Sequence of chain 1.A:
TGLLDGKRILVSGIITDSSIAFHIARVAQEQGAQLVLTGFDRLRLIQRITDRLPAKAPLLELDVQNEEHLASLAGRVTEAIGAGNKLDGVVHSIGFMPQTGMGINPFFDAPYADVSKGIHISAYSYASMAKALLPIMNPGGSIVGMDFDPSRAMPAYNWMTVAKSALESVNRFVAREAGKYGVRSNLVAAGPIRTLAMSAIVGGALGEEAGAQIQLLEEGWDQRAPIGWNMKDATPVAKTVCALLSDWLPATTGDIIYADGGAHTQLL

This small molecule binds to this protein.
Small molecule (SMILES): Cc1ccn([C@@H](C)c2nnc(Nc3ccn(Cc4c(F)cccc4Cl)n3)s2)n1

Binding-site contacts:
Ligand atom C26 contacts residue NAD1 of chain 1.E at 3.6 Å.
Ligand atom F8 contacts residue LEU207 of chain 1.A at 3.9 Å.
Ligand atom N20 contacts residue PHE97 of chain 1.A at 3.3 Å.
Ligand atom C25 contacts residue NAD1 of chain 1.E at 3.6 Å.
Ligand atom N19 contacts residue MET161 of chain 1.A at 3.5 Å.
Ligand atom N15 contacts residue MET98 of chain 1.A at 2.5 Å (h-bond).
Ligand atom C28 contacts residue PHE149 of chain 1.A at 3.7 Å (hydrophobic).
Ligand atom C2 contacts residue MET103 of chain 1.A at 3.9 Å (hydrophobic).
Ligand atom C21 contacts residue NAD1 of chain 1.E at 3.9 Å.
Ligand atom C3 contacts residue ILE202 of chain 1.A at 3.6 Å (hydrophobic).
Ligand atom N24 contacts residue NAD1 of chain 1.E at 3.3 Å (h-bond).
Ligand atom C12 contacts residue MET98 of chain 1.A at 3.1 Å (hydrophobic).
Ligand atom CL7 contacts residue ALA198 of chain 1.A at 3.5 Å.
Ligand atom F8 contacts residue MET103 of chain 1.A at 3.8 Å.
Ligand atom C22 contacts residue GLY96 of chain 1.A at 3.8 Å.
Ligand atom CL7 contacts residue MET199 of chain 1.A at 3.7 Å.
Ligand atom C13 contacts residue MET98 of chain 1.A at 3.1 Å (hydrophobic).
Ligand atom C4 contacts residue ILE202 of chain 1.A at 3.8 Å (hydrophobic).
Ligand atom C4 contacts residue MET103 of chain 1.A at 3.7 Å (hydrophobic).
Ligand atom F8 contacts residue GLY104 of chain 1.A at 2.9 Å.
Ligand atom C28 contacts residue NAD1 of chain 1.E at 3.5 Å.
Ligand atom N14 contacts residue MET103 of chain 1.A at 3.8 Å.
Ligand atom C3 contacts residue MET103 of chain 1.A at 3.9 Å (hydrophobic).
Ligand atom C6 contacts residue MET103 of chain 1.A at 3.6 Å (hydrophobic).
Ligand atom C16 contacts residue MET103 of chain 1.A at 3.7 Å (hydrophobic).
Ligand atom C6 contacts residue MET199 of chain 1.A at 3.4 Å (hydrophobic).
Ligand atom C13 contacts residue MET103 of chain 1.A at 3.4 Å (hydrophobic).
Ligand atom C22 contacts residue NAD1 of chain 1.E at 3.2 Å.
Ligand atom C12 contacts residue MET103 of chain 1.A at 3.4 Å (hydrophobic).
Ligand atom C16 contacts residue MET98 of chain 1.A at 3.6 Å (hydrophobic).
Ligand atom N19 contacts residue GLY96 of chain 1.A at 3.5 Å (h-bond).
Ligand atom N15 contacts residue MET103 of chain 1.A at 3.5 Å (h-bond).
Ligand atom C5 contacts residue MET103 of chain 1.A at 3.6 Å (hydrophobic).
Ligand atom F8 contacts residue ILE202 of chain 1.A at 3.7 Å.
Ligand atom N20 contacts residue MET161 of chain 1.A at 3.6 Å.
Ligand atom S17 contacts residue MET103 of chain 1.A at 3.8 Å.
Ligand atom C1 contacts residue MET103 of chain 1.A at 3.7 Å (hydrophobic).
Ligand atom N19 contacts residue PHE97 of chain 1.A at 3.5 Å.
Ligand atom C11 contacts residue MET103 of chain 1.A at 3.9 Å (hydrophobic).
Ligand atom N20 contacts residue MET98 of chain 1.A at 2.9 Å (h-bond).